The protein below binds the small molecule below.
Small molecule (SMILES): CC(=O)N[C@@H]1[C@@H](O)[C@H](O)[C@@H](CO)O[C@H]1O

Sequence of chain 2.A:
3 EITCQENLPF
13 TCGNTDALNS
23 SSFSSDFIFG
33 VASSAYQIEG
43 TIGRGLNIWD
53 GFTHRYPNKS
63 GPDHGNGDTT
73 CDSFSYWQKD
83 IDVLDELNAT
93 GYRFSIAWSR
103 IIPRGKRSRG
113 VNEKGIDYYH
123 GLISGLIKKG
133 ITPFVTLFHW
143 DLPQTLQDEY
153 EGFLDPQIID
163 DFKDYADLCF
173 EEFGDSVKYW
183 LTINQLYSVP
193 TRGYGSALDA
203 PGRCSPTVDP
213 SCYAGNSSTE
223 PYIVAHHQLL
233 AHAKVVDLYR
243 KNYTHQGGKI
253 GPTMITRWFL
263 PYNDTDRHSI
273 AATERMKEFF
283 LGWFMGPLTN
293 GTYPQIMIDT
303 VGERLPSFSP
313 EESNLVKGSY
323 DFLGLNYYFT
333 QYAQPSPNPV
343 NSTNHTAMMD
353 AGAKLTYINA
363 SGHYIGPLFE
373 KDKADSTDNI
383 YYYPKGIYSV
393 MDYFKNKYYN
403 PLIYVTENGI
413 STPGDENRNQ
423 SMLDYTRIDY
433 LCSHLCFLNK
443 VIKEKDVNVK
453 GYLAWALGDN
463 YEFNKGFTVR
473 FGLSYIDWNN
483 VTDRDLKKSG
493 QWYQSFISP

Binding-site contacts:
Ligand atom C3 contacts residue ASN346 of chain 2.A at 4.1 Å.
Ligand atom O6 contacts residue ASN346 of chain 2.A at 3.7 Å.
Ligand atom O7 contacts residue ASN346 of chain 2.A at 4.1 Å.
Ligand atom N2 contacts residue ASN346 of chain 2.A at 3.6 Å.
Ligand atom C5 contacts residue ASN346 of chain 2.A at 3.5 Å.
Ligand atom C7 contacts residue ASN346 of chain 2.A at 4.0 Å.
Ligand atom C4 contacts residue ASN346 of chain 2.A at 4.3 Å.
Ligand atom C2 contacts residue ASN346 of chain 2.A at 2.9 Å.
Ligand atom C6 contacts residue ASN346 of chain 2.A at 4.1 Å.
Ligand atom O6 contacts residue MET351 of chain 2.A at 3.7 Å.
Ligand atom O5 contacts residue ASN346 of chain 2.A at 2.2 Å (h-bond).
Ligand atom O7 contacts residue SER344 of chain 2.A at 3.8 Å.
Ligand atom C1 contacts residue ASN346 of chain 2.A at 1.5 Å.